Sequence of chain 2.C:
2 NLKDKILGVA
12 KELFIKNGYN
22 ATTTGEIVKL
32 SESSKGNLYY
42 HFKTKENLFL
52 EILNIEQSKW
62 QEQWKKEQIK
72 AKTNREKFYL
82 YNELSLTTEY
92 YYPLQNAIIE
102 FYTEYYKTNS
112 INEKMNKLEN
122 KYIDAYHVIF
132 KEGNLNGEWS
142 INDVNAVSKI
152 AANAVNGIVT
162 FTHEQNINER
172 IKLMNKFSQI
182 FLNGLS

Binding-site contacts:
Ligand atom C7 contacts residue GLU90 of chain 2.C at 4.2 Å.
Ligand atom C24 contacts residue GLU120 of chain 2.C at 3.3 Å.
Ligand atom C17 contacts residue ASN154 of chain 2.C at 4.2 Å.
Ligand atom C25 contacts residue ASN154 of chain 2.C at 3.3 Å.
Ligand atom C13 contacts residue ASN157 of chain 2.C at 4.1 Å.
Ligand atom C18 contacts residue ASN154 of chain 2.C at 3.7 Å.
Ligand atom N3 contacts residue GLU120 of chain 2.C at 4.2 Å.
Ligand atom N3 contacts residue ASN154 of chain 2.C at 3.7 Å.
Ligand atom C18 contacts residue ASN157 of chain 2.C at 3.7 Å.
Ligand atom C25 contacts residue ILE124 of chain 2.C at 3.6 Å (hydrophobic).
Ligand atom C16 contacts residue GLU120 of chain 2.C at 3.8 Å.
Ligand atom C12 contacts residue GLU90 of chain 2.C at 2.9 Å.
Ligand atom C24 contacts residue ILE124 of chain 2.C at 3.5 Å (hydrophobic).
Ligand atom C4 contacts residue TYR103 of chain 2.C at 3.4 Å (hydrophobic).
Ligand atom C23 contacts residue GLU90 of chain 2.C at 3.5 Å.
Ligand atom C2 contacts residue ASN157 of chain 2.C at 3.7 Å.
Ligand atom C23 contacts residue TYR93 of chain 2.C at 3.8 Å (hydrophobic).
Ligand atom C6 contacts residue GLN96 of chain 2.C at 4.0 Å.
Ligand atom N3 contacts residue ILE124 of chain 2.C at 4.0 Å.
Ligand atom C7 contacts residue ASN157 of chain 2.C at 3.5 Å.
Ligand atom C24 contacts residue ASN154 of chain 2.C at 4.1 Å.
Ligand atom C19 contacts residue ASN157 of chain 2.C at 2.8 Å.
Ligand atom C1 contacts residue ASN157 of chain 2.C at 3.8 Å.
Ligand atom C22 contacts residue GLU90 of chain 2.C at 3.3 Å.
Ligand atom C11 contacts residue GLU90 of chain 2.C at 2.8 Å.
Ligand atom C5 contacts residue TYR103 of chain 2.C at 3.9 Å (hydrophobic).
Ligand atom C8 contacts residue ASN157 of chain 2.C at 4.0 Å.
Ligand atom C10 contacts residue GLU90 of chain 2.C at 2.8 Å.
Ligand atom C22 contacts residue THR89 of chain 2.C at 4.1 Å.
Ligand atom C15 contacts residue TYR123 of chain 2.C at 4.0 Å (hydrophobic).
Ligand atom C9 contacts residue GLU90 of chain 2.C at 3.0 Å.
Ligand atom N2 contacts residue GLU90 of chain 2.C at 3.0 Å (salt-bridge).
Ligand atom C10 contacts residue GLN96 of chain 2.C at 4.1 Å.
Ligand atom C4 contacts residue ILE99 of chain 2.C at 4.2 Å (hydrophobic).
Ligand atom C8 contacts residue GLU90 of chain 2.C at 3.5 Å.
Ligand atom C14 contacts residue ASN157 of chain 2.C at 3.7 Å.
Ligand atom C25 contacts residue ALA153 of chain 2.C at 3.2 Å (hydrophobic).
Ligand atom C22 contacts residue TRP61 of chain 2.C at 3.6 Å (hydrophobic).
Ligand atom C13 contacts residue GLU90 of chain 2.C at 3.6 Å.
Ligand atom C18 contacts residue PHE162 of chain 2.A at 4.1 Å (hydrophobic).

A protein and the small-molecule ligand that binds it are described below.
Small molecule (SMILES): CN(C)c1ccc(C(=C2C=CC(=[N+](C)C)C=C2)c2ccccc2)cc1

Sequence of chain 2.A:
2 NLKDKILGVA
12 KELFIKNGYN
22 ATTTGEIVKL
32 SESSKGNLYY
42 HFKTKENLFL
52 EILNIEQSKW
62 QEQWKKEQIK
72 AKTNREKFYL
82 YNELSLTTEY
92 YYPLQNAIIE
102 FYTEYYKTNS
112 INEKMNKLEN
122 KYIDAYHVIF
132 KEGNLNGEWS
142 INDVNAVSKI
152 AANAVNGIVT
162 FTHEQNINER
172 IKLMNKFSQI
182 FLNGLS